Sequence of chain 2.A:
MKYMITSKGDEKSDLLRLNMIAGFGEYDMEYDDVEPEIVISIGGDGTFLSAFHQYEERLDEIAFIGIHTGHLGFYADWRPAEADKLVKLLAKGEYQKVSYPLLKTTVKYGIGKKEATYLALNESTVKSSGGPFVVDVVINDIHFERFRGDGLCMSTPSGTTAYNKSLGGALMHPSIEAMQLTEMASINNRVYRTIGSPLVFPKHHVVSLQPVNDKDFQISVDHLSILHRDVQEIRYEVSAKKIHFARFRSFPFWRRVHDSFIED

Binding-site contacts:
Ligand atom N3 contacts residue ALA162 of chain 3.A at 4.0 Å.
Ligand atom C2 contacts residue ALA162 of chain 3.A at 3.8 Å (hydrophobic).
Ligand atom N6 contacts residue THR161 of chain 3.A at 3.4 Å (h-bond).
Ligand atom C4 contacts residue ASP45 of chain 3.A at 3.9 Å.
Ligand atom C8 contacts residue ASN122 of chain 3.A at 3.5 Å.
Ligand atom N7 contacts residue TYR75 of chain 3.A at 4.0 Å.
Ligand atom N1 contacts residue THR161 of chain 3.A at 2.8 Å (h-bond).
Ligand atom NAA contacts residue ASN189 of chain 2.A at 3.9 Å.
Ligand atom N6 contacts residue TYR75 of chain 3.A at 3.6 Å.
Ligand atom C2 contacts residue THR161 of chain 3.A at 3.2 Å.
Ligand atom N7 contacts residue ALA162 of chain 3.A at 4.3 Å.
Ligand atom N7 contacts residue ASN122 of chain 3.A at 3.0 Å (h-bond).
Ligand atom N9 contacts residue ASP45 of chain 3.A at 4.1 Å.
Ligand atom NAA contacts residue TYR192 of chain 2.A at 3.2 Å.
Ligand atom NAL contacts residue TYR192 of chain 2.A at 4.2 Å.
Ligand atom N1 contacts residue PHE74 of chain 3.A at 3.3 Å.
Ligand atom N1 contacts residue ALA162 of chain 3.A at 3.7 Å.
Ligand atom N3 contacts residue THR161 of chain 3.A at 4.1 Å.
Ligand atom C6 contacts residue PHE74 of chain 3.A at 4.1 Å (hydrophobic).
Ligand atom C5 contacts residue ASN122 of chain 3.A at 3.9 Å.
Ligand atom N6 contacts residue ASN122 of chain 3.A at 3.5 Å (h-bond).
Ligand atom N6 contacts residue PHE74 of chain 3.A at 4.0 Å.
Ligand atom C8 contacts residue ASP45 of chain 3.A at 3.6 Å.
Ligand atom N6 contacts residue SER158 of chain 3.A at 3.4 Å (h-bond).
Ligand atom N6 contacts residue ALA162 of chain 3.A at 4.2 Å.
Ligand atom BR8 contacts residue LEU49 of chain 3.A at 3.5 Å.
Ligand atom BR8 contacts residue GLY46 of chain 3.A at 3.9 Å.
Ligand atom C6 contacts residue ALA162 of chain 3.A at 3.7 Å (hydrophobic).
Ligand atom C5 contacts residue ASP45 of chain 3.A at 3.7 Å.
Ligand atom C6 contacts residue THR161 of chain 3.A at 3.5 Å.
Ligand atom BR8 contacts residue ASN122 of chain 3.A at 3.7 Å.
Ligand atom C6 contacts residue ASN122 of chain 3.A at 4.3 Å.
Ligand atom N7 contacts residue ASP45 of chain 3.A at 3.8 Å.
Ligand atom C6 contacts residue ASP45 of chain 3.A at 4.1 Å.
Ligand atom C5 contacts residue ALA162 of chain 3.A at 3.8 Å (hydrophobic).
Ligand atom NAA contacts residue HIS71 of chain 3.A at 4.1 Å.
Ligand atom BR8 contacts residue ASP45 of chain 3.A at 3.8 Å.
Ligand atom C4 contacts residue ALA162 of chain 3.A at 3.9 Å (hydrophobic).
Ligand atom C2 contacts residue PHE74 of chain 3.A at 3.6 Å (hydrophobic).
Ligand atom N3 contacts residue ASP45 of chain 3.A at 4.3 Å.

Sequence of chain 3.A:
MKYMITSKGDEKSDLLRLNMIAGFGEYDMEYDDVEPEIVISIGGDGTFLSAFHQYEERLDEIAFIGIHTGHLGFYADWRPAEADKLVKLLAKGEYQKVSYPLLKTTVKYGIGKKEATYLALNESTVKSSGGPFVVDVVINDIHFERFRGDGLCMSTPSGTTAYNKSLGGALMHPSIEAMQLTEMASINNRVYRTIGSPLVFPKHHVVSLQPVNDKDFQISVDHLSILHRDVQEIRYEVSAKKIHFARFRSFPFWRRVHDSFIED

The protein below binds the small molecule below.
Small molecule (SMILES): [N-]=[N+]=NCCCn1c(Br)nc2c(N)ncnc21